Binding-site contacts:
Ligand atom C12 contacts residue VAL61 of chain 1.B at 4.0 Å (hydrophobic).
Ligand atom C14 contacts residue GLU65 of chain 1.B at 3.1 Å.
Ligand atom C14 contacts residue PRO56 of chain 1.B at 3.8 Å (hydrophobic).
Ligand atom C10 contacts residue GLU65 of chain 1.B at 3.9 Å.
Ligand atom C14 contacts residue PRO60 of chain 1.B at 3.8 Å (hydrophobic).
Ligand atom N11 contacts residue ASN112 of chain 1.B at 3.1 Å (h-bond).
Ligand atom C14 contacts residue GLU59 of chain 1.B at 3.8 Å.
Ligand atom C19 contacts residue GLU59 of chain 1.B at 4.0 Å.
Ligand atom C04 contacts residue TYR118 of chain 1.B at 3.9 Å (hydrophobic).
Ligand atom C19 contacts residue PRO60 of chain 1.B at 3.5 Å (hydrophobic).
Ligand atom C13 contacts residue GLU65 of chain 1.B at 3.3 Å.
Ligand atom C02 contacts residue VAL61 of chain 1.B at 4.1 Å (hydrophobic).
Ligand atom C16 contacts residue GLU65 of chain 1.B at 3.4 Å.
Ligand atom C07 contacts residue TYR118 of chain 1.B at 3.3 Å (hydrophobic).
Ligand atom O05 contacts residue TYR118 of chain 1.B at 4.1 Å.
Ligand atom N08 contacts residue GLU65 of chain 1.B at 4.0 Å.
Ligand atom C09 contacts residue GLU65 of chain 1.B at 3.4 Å.
Ligand atom C09 contacts residue TYR118 of chain 1.B at 3.3 Å (hydrophobic).
Ligand atom C04 contacts residue ASN112 of chain 1.B at 3.9 Å.
Ligand atom N03 contacts residue PRO56 of chain 1.B at 4.0 Å.
Ligand atom N11 contacts residue TYR118 of chain 1.B at 3.4 Å.
Ligand atom N01 contacts residue PRO56 of chain 1.B at 2.8 Å (h-bond).
Ligand atom C17 contacts residue GLU65 of chain 1.B at 3.5 Å.
Ligand atom N03 contacts residue VAL61 of chain 1.B at 4.0 Å.
Ligand atom C12 contacts residue PRO56 of chain 1.B at 3.2 Å (hydrophobic).
Ligand atom N08 contacts residue TYR118 of chain 1.B at 3.7 Å.
Ligand atom O05 contacts residue ASN112 of chain 1.B at 3.0 Å (h-bond).
Ligand atom C02 contacts residue PRO56 of chain 1.B at 3.8 Å (hydrophobic).
Ligand atom N11 contacts residue ALA66 of chain 1.B at 4.1 Å.
Ligand atom C06 contacts residue TYR118 of chain 1.B at 3.3 Å (hydrophobic).
Ligand atom C10 contacts residue ASN112 of chain 1.B at 3.9 Å.
Ligand atom C18 contacts residue PRO56 of chain 1.B at 3.7 Å (hydrophobic).
Ligand atom C10 contacts residue TYR118 of chain 1.B at 3.4 Å (hydrophobic).
Ligand atom N15 contacts residue GLU65 of chain 1.B at 2.9 Å (salt-bridge).
Ligand atom C06 contacts residue ASN112 of chain 1.B at 4.1 Å.
Ligand atom C10 contacts residue ALA66 of chain 1.B at 3.4 Å (hydrophobic).
Ligand atom C19 contacts residue GLU65 of chain 1.B at 3.5 Å.
Ligand atom C09 contacts residue ALA66 of chain 1.B at 3.7 Å (hydrophobic).
Ligand atom C13 contacts residue PRO56 of chain 1.B at 3.6 Å (hydrophobic).
Ligand atom C12 contacts residue PHE57 of chain 1.B at 4.0 Å (hydrophobic).

Sequence of chain 1.B:
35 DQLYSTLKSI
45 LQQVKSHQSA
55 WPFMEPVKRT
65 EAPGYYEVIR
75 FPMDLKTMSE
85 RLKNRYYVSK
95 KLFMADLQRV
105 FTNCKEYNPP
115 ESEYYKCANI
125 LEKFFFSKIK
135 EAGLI

The small molecule below binds the protein below.
Small molecule (SMILES): CN1CCC[C@@H](Nc2nc3cc[nH]c3c(=O)n2C)C1